Sequence of chain 1.C:
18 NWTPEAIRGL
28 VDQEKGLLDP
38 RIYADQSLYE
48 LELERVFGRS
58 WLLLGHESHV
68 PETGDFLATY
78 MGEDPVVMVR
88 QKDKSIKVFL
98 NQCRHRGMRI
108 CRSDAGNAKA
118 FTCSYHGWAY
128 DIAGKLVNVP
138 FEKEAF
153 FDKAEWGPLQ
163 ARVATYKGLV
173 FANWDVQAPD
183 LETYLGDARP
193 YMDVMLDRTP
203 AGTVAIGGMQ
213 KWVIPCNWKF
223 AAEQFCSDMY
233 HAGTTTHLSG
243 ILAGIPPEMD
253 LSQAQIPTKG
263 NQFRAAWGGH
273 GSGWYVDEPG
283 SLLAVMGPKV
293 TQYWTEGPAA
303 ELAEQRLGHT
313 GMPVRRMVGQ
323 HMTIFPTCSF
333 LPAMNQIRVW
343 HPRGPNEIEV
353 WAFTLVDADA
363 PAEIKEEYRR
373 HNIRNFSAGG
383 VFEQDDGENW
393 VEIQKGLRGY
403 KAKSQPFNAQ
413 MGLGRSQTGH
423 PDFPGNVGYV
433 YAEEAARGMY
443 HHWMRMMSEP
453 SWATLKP

Binding-site contacts:
Ligand atom C7 contacts residue PHE384 of chain 1.C at 4.4 Å (hydrophobic).
Ligand atom C1 contacts residue ALA234 of chain 1.C at 4.3 Å (hydrophobic).
Ligand atom C1 contacts residue HIS233 of chain 1.C at 3.9 Å.
Ligand atom C11 contacts residue ASP230 of chain 1.C at 4.0 Å.
Ligand atom O8 contacts residue PHE378 of chain 1.C at 4.3 Å.
Ligand atom C13 contacts residue HIS233 of chain 1.C at 3.7 Å.
Ligand atom C11 contacts residue PHE227 of chain 1.C at 3.8 Å (hydrophobic).
Ligand atom C11 contacts residue GLN226 of chain 1.C at 3.4 Å.
Ligand atom C4 contacts residue ALA234 of chain 1.C at 4.1 Å (hydrophobic).
Ligand atom O8 contacts residue LEU333 of chain 1.C at 3.8 Å.
Ligand atom C9 contacts residue LEU333 of chain 1.C at 3.7 Å (hydrophobic).
Ligand atom C9 contacts residue HIS233 of chain 1.C at 4.0 Å.
Ligand atom C13 contacts residue ASP230 of chain 1.C at 3.6 Å.
Ligand atom C10 contacts residue HIS233 of chain 1.C at 3.9 Å.
Ligand atom C1 contacts residue LEU333 of chain 1.C at 4.2 Å (hydrophobic).
Ligand atom C6 contacts residue MET336 of chain 1.C at 3.9 Å (hydrophobic).
Ligand atom C5 contacts residue PHE384 of chain 1.C at 3.5 Å (hydrophobic).
Ligand atom C6 contacts residue PHE384 of chain 1.C at 3.6 Å (hydrophobic).
Ligand atom C11 contacts residue LEU333 of chain 1.C at 4.4 Å (hydrophobic).
Ligand atom C3 contacts residue ALA234 of chain 1.C at 3.6 Å (hydrophobic).
Ligand atom C4 contacts residue MET336 of chain 1.C at 3.9 Å (hydrophobic).
Ligand atom C12 contacts residue HIS323 of chain 1.C at 3.5 Å.
Ligand atom C4 contacts residue SER283 of chain 1.C at 4.1 Å.
Ligand atom C10 contacts residue PHE227 of chain 1.C at 3.7 Å (hydrophobic).
Ligand atom C10 contacts residue LEU333 of chain 1.C at 3.8 Å (hydrophobic).
Ligand atom C2 contacts residue ALA234 of chain 1.C at 4.0 Å (hydrophobic).
Ligand atom C11 contacts residue HIS233 of chain 1.C at 3.6 Å.
Ligand atom C13 contacts residue HIS323 of chain 1.C at 3.7 Å.
Ligand atom C11 contacts residue HIS323 of chain 1.C at 3.9 Å.
Ligand atom C12 contacts residue MET231 of chain 1.C at 4.4 Å (hydrophobic).
Ligand atom C6 contacts residue PHE378 of chain 1.C at 4.0 Å (hydrophobic).
Ligand atom C13 contacts residue MET231 of chain 1.C at 3.9 Å (hydrophobic).
Ligand atom C5 contacts residue MET336 of chain 1.C at 3.4 Å (hydrophobic).
Ligand atom C12 contacts residue ASP230 of chain 1.C at 3.1 Å.
Ligand atom C5 contacts residue VAL287 of chain 1.C at 3.9 Å (hydrophobic).
Ligand atom C3 contacts residue MET231 of chain 1.C at 3.7 Å (hydrophobic).
Ligand atom C12 contacts residue GLN226 of chain 1.C at 3.4 Å.
Ligand atom C7 contacts residue LEU333 of chain 1.C at 4.4 Å (hydrophobic).
Ligand atom C10 contacts residue GLN226 of chain 1.C at 3.6 Å.
Ligand atom C12 contacts residue HIS233 of chain 1.C at 3.5 Å.

The small molecule below binds the protein below.
Small molecule (SMILES): c1ccc2c(c1)oc1ccccc12